Sequence of chain 2.C:
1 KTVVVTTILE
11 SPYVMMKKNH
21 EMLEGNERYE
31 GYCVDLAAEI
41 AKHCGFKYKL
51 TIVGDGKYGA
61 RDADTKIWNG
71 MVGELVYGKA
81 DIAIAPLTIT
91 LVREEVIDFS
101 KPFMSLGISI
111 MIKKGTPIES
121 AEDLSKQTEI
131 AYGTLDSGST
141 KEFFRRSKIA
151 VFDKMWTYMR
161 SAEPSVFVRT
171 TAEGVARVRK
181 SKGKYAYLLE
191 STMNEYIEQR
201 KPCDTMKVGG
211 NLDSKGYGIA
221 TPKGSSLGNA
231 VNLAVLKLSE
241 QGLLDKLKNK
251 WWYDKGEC

This protein binds this small molecule.
Small molecule (SMILES): N[C@@H](CCC(=O)O)C(=O)O

Binding-site contacts:
Ligand atom O contacts residue TYR58 of chain 2.C at 3.5 Å.
Ligand atom OE1 contacts residue GLU190 of chain 2.C at 3.9 Å.
Ligand atom C contacts residue TYR58 of chain 2.C at 3.8 Å (hydrophobic).
Ligand atom C contacts residue PRO86 of chain 2.C at 4.3 Å (hydrophobic).
Ligand atom CA contacts residue THR88 of chain 2.C at 3.4 Å.
Ligand atom CA contacts residue SER139 of chain 2.C at 3.3 Å.
Ligand atom OXT contacts residue PRO86 of chain 2.C at 3.8 Å.
Ligand atom CD contacts residue THR140 of chain 2.C at 3.2 Å.
Ligand atom N contacts residue THR88 of chain 2.C at 2.9 Å (h-bond).
Ligand atom N contacts residue PRO86 of chain 2.C at 2.9 Å (h-bond).
Ligand atom CB contacts residue LEU135 of chain 2.C at 4.0 Å (hydrophobic).
Ligand atom CD contacts residue LEU135 of chain 2.C at 4.0 Å (hydrophobic).
Ligand atom CD contacts residue GLU190 of chain 2.C at 4.1 Å.
Ligand atom N contacts residue GLU190 of chain 2.C at 2.7 Å (salt-bridge).
Ligand atom N contacts residue TYR217 of chain 2.C at 3.7 Å.
Ligand atom OXT contacts residue SER139 of chain 2.C at 4.0 Å.
Ligand atom C contacts residue THR88 of chain 2.C at 3.6 Å.
Ligand atom CA contacts residue GLU190 of chain 2.C at 3.4 Å.
Ligand atom O contacts residue GLY138 of chain 2.C at 3.2 Å.
Ligand atom OXT contacts residue TYR58 of chain 2.C at 3.7 Å.
Ligand atom OE2 contacts residue LEU135 of chain 2.C at 4.1 Å.
Ligand atom C contacts residue SER139 of chain 2.C at 3.3 Å.
Ligand atom OE1 contacts residue THR140 of chain 2.C at 2.6 Å (h-bond).
Ligand atom OE2 contacts residue SER139 of chain 2.C at 3.4 Å (h-bond).
Ligand atom OXT contacts residue LEU87 of chain 2.C at 3.6 Å.
Ligand atom CG contacts residue GLU190 of chain 2.C at 3.6 Å.
Ligand atom CB contacts residue GLU190 of chain 2.C at 4.0 Å.
Ligand atom CA contacts residue PRO86 of chain 2.C at 4.0 Å (hydrophobic).
Ligand atom CB contacts residue TYR58 of chain 2.C at 3.6 Å (hydrophobic).
Ligand atom O contacts residue ARG93 of chain 2.C at 2.8 Å (salt-bridge).
Ligand atom OE2 contacts residue GLY138 of chain 2.C at 3.7 Å.
Ligand atom C contacts residue ARG93 of chain 2.C at 3.4 Å.
Ligand atom N contacts residue TYR58 of chain 2.C at 4.2 Å.
Ligand atom CA contacts residue TYR58 of chain 2.C at 4.2 Å (hydrophobic).
Ligand atom CG contacts residue LEU135 of chain 2.C at 3.7 Å (hydrophobic).
Ligand atom OE2 contacts residue THR140 of chain 2.C at 3.2 Å (h-bond).
Ligand atom OXT contacts residue ARG93 of chain 2.C at 2.7 Å (salt-bridge).
Ligand atom N contacts residue SER139 of chain 2.C at 4.1 Å.
Ligand atom OXT contacts residue THR88 of chain 2.C at 2.9 Å (h-bond).
Ligand atom O contacts residue SER139 of chain 2.C at 2.9 Å (h-bond).